Sequence of chain 1.D:
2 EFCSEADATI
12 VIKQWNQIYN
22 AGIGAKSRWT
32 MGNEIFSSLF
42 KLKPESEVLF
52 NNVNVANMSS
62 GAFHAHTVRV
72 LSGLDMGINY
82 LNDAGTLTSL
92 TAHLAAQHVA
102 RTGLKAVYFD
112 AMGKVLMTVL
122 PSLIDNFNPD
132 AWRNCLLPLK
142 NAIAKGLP

This protein binds this small molecule.
Small molecule (SMILES): CC(=O)N[C@H]1CO[C@H](CO[C@@H]2O[C@@H](C)[C@@H](O)[C@@H](O)[C@@H]2O)[C@@H](O)[C@@H]1O

Sequence of chain 1.A:
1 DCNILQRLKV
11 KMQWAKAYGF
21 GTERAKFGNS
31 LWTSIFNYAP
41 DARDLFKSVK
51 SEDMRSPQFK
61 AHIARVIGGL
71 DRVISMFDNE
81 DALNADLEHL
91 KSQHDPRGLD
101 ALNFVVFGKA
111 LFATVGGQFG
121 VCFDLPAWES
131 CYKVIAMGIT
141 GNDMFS

Binding-site contacts:
Ligand atom C5 contacts residue SER60 of chain 1.D at 4.0 Å.
Ligand atom C3 contacts residue ASN58 of chain 1.D at 3.8 Å.
Ligand atom C1 contacts residue ASN58 of chain 1.D at 1.4 Å.
Ligand atom C1 contacts residue SER60 of chain 1.D at 4.4 Å.
Ligand atom O7 contacts residue ASN58 of chain 1.D at 3.8 Å.
Ligand atom O6 contacts residue SER60 of chain 1.D at 4.4 Å.
Ligand atom C6 contacts residue SER61 of chain 1.D at 3.7 Å.
Ligand atom C2 contacts residue ASP81 of chain 1.A at 3.4 Å.
Ligand atom C2 contacts residue ASN58 of chain 1.D at 2.5 Å.
Ligand atom C4 contacts residue ASN58 of chain 1.D at 4.2 Å.
Ligand atom O5 contacts residue GLY62 of chain 1.D at 4.2 Å.
Ligand atom N2 contacts residue ASN58 of chain 1.D at 3.0 Å (h-bond).
Ligand atom C6 contacts residue SER60 of chain 1.D at 3.3 Å.
Ligand atom C7 contacts residue ASN58 of chain 1.D at 3.6 Å.
Ligand atom C1 contacts residue ASP81 of chain 1.A at 3.8 Å.
Ligand atom O5 contacts residue ASN58 of chain 1.D at 2.4 Å (h-bond).
Ligand atom O5 contacts residue SER60 of chain 1.D at 4.3 Å.
Ligand atom C5 contacts residue ASN58 of chain 1.D at 3.6 Å.
Ligand atom O5 contacts residue SER61 of chain 1.D at 3.8 Å.
Ligand atom O2 contacts residue ASP81 of chain 1.A at 3.4 Å (salt-bridge).
Ligand atom O5 contacts residue SER60 of chain 1.D at 4.1 Å.
Ligand atom C1 contacts residue SER60 of chain 1.D at 4.4 Å.
Ligand atom C6 contacts residue ASN58 of chain 1.D at 4.3 Å.
Ligand atom O5 contacts residue SER61 of chain 1.D at 4.1 Å.